A protein and the small-molecule ligand that binds it are described below.
Small molecule (SMILES): CC(=O)N[C@@H](CC(N)=O)C(=O)NCC#CBr

Binding-site contacts:
Ligand atom N1 contacts residue ASN86 of chain 1.A at 3.6 Å.
Ligand atom C2 contacts residue ASN86 of chain 1.A at 4.0 Å.
Ligand atom C3 contacts residue ILE96 of chain 1.A at 4.1 Å (hydrophobic).
Ligand atom O1 contacts residue ASN86 of chain 1.A at 3.4 Å (h-bond).
Ligand atom C7 contacts residue VAL35 of chain 1.A at 3.7 Å (hydrophobic).
Ligand atom C5 contacts residue ASN86 of chain 1.A at 3.6 Å.
Ligand atom N2 contacts residue TYR85 of chain 1.A at 3.8 Å.
Ligand atom O1 contacts residue VAL40 of chain 1.A at 4.5 Å.
Ligand atom C4 contacts residue ILE96 of chain 1.A at 3.6 Å (hydrophobic).
Ligand atom O2 contacts residue TYR43 of chain 1.A at 3.7 Å.
Ligand atom N2 contacts residue ALA82 of chain 1.A at 4.3 Å.
Ligand atom C6 contacts residue VAL30 of chain 1.A at 3.6 Å (hydrophobic).
Ligand atom C5 contacts residue TYR43 of chain 1.A at 4.1 Å (hydrophobic).
Ligand atom C8 contacts residue GLU39 of chain 1.A at 4.5 Å.
Ligand atom O1 contacts residue TYR85 of chain 1.A at 3.2 Å.
Ligand atom N2 contacts residue TYR43 of chain 1.A at 3.9 Å.
Ligand atom N2 contacts residue ILE96 of chain 1.A at 4.3 Å.
Ligand atom N2 contacts residue ASN86 of chain 1.A at 2.5 Å (h-bond).
Ligand atom BR1 contacts residue GLU39 of chain 1.A at 3.3 Å.
Ligand atom C4 contacts residue VAL30 of chain 1.A at 4.2 Å (hydrophobic).
Ligand atom N3 contacts residue VAL35 of chain 1.A at 4.3 Å.
Ligand atom C1 contacts residue VAL40 of chain 1.A at 3.2 Å (hydrophobic).
Ligand atom N1 contacts residue ILE96 of chain 1.A at 3.6 Å.
Ligand atom C5 contacts residue TYR85 of chain 1.A at 4.5 Å (hydrophobic).
Ligand atom C8 contacts residue VAL35 of chain 1.A at 4.4 Å (hydrophobic).
Ligand atom C2 contacts residue TYR85 of chain 1.A at 3.9 Å (hydrophobic).
Ligand atom C9 contacts residue VAL40 of chain 1.A at 3.4 Å (hydrophobic).
Ligand atom C4 contacts residue ASN86 of chain 1.A at 3.8 Å.
Ligand atom O2 contacts residue VAL35 of chain 1.A at 3.1 Å.
Ligand atom O3 contacts residue ILE96 of chain 1.A at 3.8 Å.
Ligand atom C2 contacts residue VAL40 of chain 1.A at 4.4 Å (hydrophobic).
Ligand atom C8 contacts residue VAL40 of chain 1.A at 3.5 Å (hydrophobic).
Ligand atom C7 contacts residue VAL40 of chain 1.A at 3.8 Å (hydrophobic).
Ligand atom C9 contacts residue GLU39 of chain 1.A at 3.6 Å.
Ligand atom N3 contacts residue VAL30 of chain 1.A at 3.5 Å.
Ligand atom O3 contacts residue VAL30 of chain 1.A at 3.5 Å.
Ligand atom C5 contacts residue VAL35 of chain 1.A at 4.2 Å (hydrophobic).
Ligand atom C6 contacts residue ILE96 of chain 1.A at 4.4 Å (hydrophobic).

Sequence of chain 1.A:
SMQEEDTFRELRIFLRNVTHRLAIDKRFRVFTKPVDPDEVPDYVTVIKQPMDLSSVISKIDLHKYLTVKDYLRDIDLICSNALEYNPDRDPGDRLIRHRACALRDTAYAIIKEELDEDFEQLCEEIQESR